A small-molecule ligand and the protein it binds are described below.
Small molecule (SMILES): CN(C(=O)c1c(F)cccc1Cl)c1ccc(-c2cc(C(N)=O)ccc2Cl)cc1OCC(F)(F)F

Sequence of chain 1.C:
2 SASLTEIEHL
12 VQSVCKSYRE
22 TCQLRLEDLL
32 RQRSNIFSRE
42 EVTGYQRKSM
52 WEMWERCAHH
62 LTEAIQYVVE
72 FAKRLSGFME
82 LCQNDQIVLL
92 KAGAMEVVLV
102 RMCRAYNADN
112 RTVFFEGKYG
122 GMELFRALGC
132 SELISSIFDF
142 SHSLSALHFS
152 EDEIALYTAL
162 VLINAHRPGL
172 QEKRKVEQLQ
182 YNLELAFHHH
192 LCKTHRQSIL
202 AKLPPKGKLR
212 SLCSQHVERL

Binding-site contacts:
Ligand atom F contacts residue ILE138 of chain 1.C at 3.4 Å.
Ligand atom O2 contacts residue GLU117 of chain 1.C at 3.0 Å (salt-bridge).
Ligand atom C22 contacts residue HIS61 of chain 1.C at 3.8 Å.
Ligand atom C8 contacts residue HIS217 of chain 1.C at 3.7 Å.
Ligand atom O contacts residue LEU62 of chain 1.C at 3.8 Å.
Ligand atom F1 contacts residue PHE139 of chain 1.C at 3.8 Å.
Ligand atom C6 contacts residue CYS58 of chain 1.C at 3.6 Å (hydrophobic).
Ligand atom F3 contacts residue VAL114 of chain 1.C at 3.3 Å.
Ligand atom C10 contacts residue LEU134 of chain 1.C at 3.4 Å (hydrophobic).
Ligand atom C10 contacts residue ILE135 of chain 1.C at 3.7 Å (hydrophobic).
Ligand atom C18 contacts residue HIS61 of chain 1.C at 3.5 Å.
Ligand atom C9 contacts residue HIS217 of chain 1.C at 3.7 Å.
Ligand atom C7 contacts residue HIS217 of chain 1.C at 3.5 Å.
Ligand atom F contacts residue HIS217 of chain 1.C at 3.5 Å.
Ligand atom C21 contacts residue HIS61 of chain 1.C at 3.8 Å.
Ligand atom O2 contacts residue PHE116 of chain 1.C at 3.7 Å.
Ligand atom F2 contacts residue ILE135 of chain 1.C at 3.5 Å.
Ligand atom F contacts residue ILE135 of chain 1.C at 3.5 Å.
Ligand atom C6 contacts residue PHE126 of chain 1.C at 3.5 Å (hydrophobic).
Ligand atom F1 contacts residue ILE138 of chain 1.C at 3.5 Å.
Ligand atom C13 contacts residue LEU129 of chain 1.C at 3.8 Å (hydrophobic).
Ligand atom CL1 contacts residue CYS58 of chain 1.C at 3.4 Å.
Ligand atom C11 contacts residue LEU134 of chain 1.C at 3.8 Å (hydrophobic).
Ligand atom O contacts residue HIS217 of chain 1.C at 2.7 Å (h-bond).
Ligand atom C contacts residue HIS61 of chain 1.C at 3.7 Å.
Ligand atom F3 contacts residue PHE126 of chain 1.C at 3.4 Å.
Ligand atom CL contacts residue LEU62 of chain 1.C at 3.8 Å.
Ligand atom F3 contacts residue PHE139 of chain 1.C at 3.1 Å.
Ligand atom C19 contacts residue HIS61 of chain 1.C at 3.6 Å.
Ligand atom F1 contacts residue MET103 of chain 1.C at 3.8 Å.
Ligand atom C9 contacts residue ILE135 of chain 1.C at 3.6 Å (hydrophobic).
Ligand atom C20 contacts residue HIS61 of chain 1.C at 3.8 Å.
Ligand atom C3 contacts residue CYS58 of chain 1.C at 3.6 Å (hydrophobic).
Ligand atom O1 contacts residue PHE126 of chain 1.C at 3.9 Å.
Ligand atom C15 contacts residue MET103 of chain 1.C at 3.8 Å (hydrophobic).
Ligand atom C12 contacts residue LEU129 of chain 1.C at 3.7 Å (hydrophobic).
Ligand atom C6 contacts residue ILE135 of chain 1.C at 3.8 Å (hydrophobic).
Ligand atom C1 contacts residue HIS61 of chain 1.C at 3.6 Å.
Ligand atom C11 contacts residue CYS131 of chain 1.C at 3.2 Å (hydrophobic).
Ligand atom C4 contacts residue CYS58 of chain 1.C at 3.7 Å (hydrophobic).